This small molecule binds to this protein.
Small molecule (SMILES): Nc1ncnc2c1ncn2[C@@H]1O[C@H](CO[P](=O)(O)O[P](=O)(O)NP(=O)(O)O)[C@@H](O)[C@H]1O

Binding-site contacts:
Ligand atom C2 contacts residue LEU349 of chain 1.A at 3.8 Å (hydrophobic).
Ligand atom C8 contacts residue PHE16 of chain 1.A at 3.6 Å (hydrophobic).
Ligand atom O3' contacts residue ILE27 of chain 1.A at 3.3 Å (h-bond).
Ligand atom O2' contacts residue GLY26 of chain 1.A at 3.1 Å.
Ligand atom N3 contacts residue PRO95 of chain 1.A at 3.8 Å.
Ligand atom O1G contacts residue MG1 of chain 1.E at 3.2 Å.
Ligand atom N3 contacts residue THR176 of chain 1.A at 3.5 Å (h-bond).
Ligand atom N1 contacts residue SER24 of chain 1.A at 2.6 Å (h-bond).
Ligand atom C6 contacts residue SER24 of chain 1.A at 3.6 Å.
Ligand atom N3B contacts residue MG1 of chain 1.E at 2.9 Å.
Ligand atom N3 contacts residue GLY26 of chain 1.A at 3.5 Å (h-bond).
Ligand atom O3' contacts residue GLY26 of chain 1.A at 3.4 Å.
Ligand atom N1 contacts residue LEU349 of chain 1.A at 3.7 Å.
Ligand atom C2' contacts residue SER93 of chain 1.A at 3.5 Å.
Ligand atom PB contacts residue MG1 of chain 1.E at 3.0 Å.
Ligand atom C4 contacts residue LEU349 of chain 1.A at 3.5 Å (hydrophobic).
Ligand atom C4 contacts residue PRO95 of chain 1.A at 3.6 Å (hydrophobic).
Ligand atom O2A contacts residue PHE16 of chain 1.A at 3.5 Å.
Ligand atom O3' contacts residue GLU28 of chain 1.A at 3.5 Å.
Ligand atom C5' contacts residue PHE16 of chain 1.A at 3.8 Å (hydrophobic).
Ligand atom O3A contacts residue MG1 of chain 1.E at 3.8 Å.
Ligand atom C3' contacts residue VAL92 of chain 1.A at 3.6 Å (hydrophobic).
Ligand atom O2B contacts residue MG1 of chain 1.E at 2.2 Å.
Ligand atom O4' contacts residue THR176 of chain 1.A at 3.4 Å.
Ligand atom C2 contacts residue SER24 of chain 1.A at 3.2 Å.
Ligand atom N6 contacts residue ALA336 of chain 1.A at 3.8 Å.
Ligand atom O1A contacts residue ILE333 of chain 1.A at 3.8 Å.
Ligand atom C5 contacts residue PRO95 of chain 1.A at 3.5 Å (hydrophobic).
Ligand atom C6 contacts residue LEU349 of chain 1.A at 3.5 Å (hydrophobic).
Ligand atom PG contacts residue MG1 of chain 1.E at 3.6 Å.
Ligand atom O2' contacts residue ILE27 of chain 1.A at 3.8 Å.
Ligand atom C5 contacts residue LEU349 of chain 1.A at 3.4 Å (hydrophobic).
Ligand atom C2' contacts residue PHE16 of chain 1.A at 3.8 Å (hydrophobic).
Ligand atom O2' contacts residue SER93 of chain 1.A at 2.6 Å (h-bond).
Ligand atom C5' contacts residue ILE333 of chain 1.A at 3.7 Å (hydrophobic).
Ligand atom N7 contacts residue PRO95 of chain 1.A at 3.6 Å.
Ligand atom O4' contacts residue ILE333 of chain 1.A at 3.7 Å.
Ligand atom O5' contacts residue GLU28 of chain 1.A at 3.7 Å.
Ligand atom C6 contacts residue PRO95 of chain 1.A at 3.7 Å (hydrophobic).
Ligand atom N3 contacts residue LEU349 of chain 1.A at 3.8 Å.

Sequence of chain 1.A:
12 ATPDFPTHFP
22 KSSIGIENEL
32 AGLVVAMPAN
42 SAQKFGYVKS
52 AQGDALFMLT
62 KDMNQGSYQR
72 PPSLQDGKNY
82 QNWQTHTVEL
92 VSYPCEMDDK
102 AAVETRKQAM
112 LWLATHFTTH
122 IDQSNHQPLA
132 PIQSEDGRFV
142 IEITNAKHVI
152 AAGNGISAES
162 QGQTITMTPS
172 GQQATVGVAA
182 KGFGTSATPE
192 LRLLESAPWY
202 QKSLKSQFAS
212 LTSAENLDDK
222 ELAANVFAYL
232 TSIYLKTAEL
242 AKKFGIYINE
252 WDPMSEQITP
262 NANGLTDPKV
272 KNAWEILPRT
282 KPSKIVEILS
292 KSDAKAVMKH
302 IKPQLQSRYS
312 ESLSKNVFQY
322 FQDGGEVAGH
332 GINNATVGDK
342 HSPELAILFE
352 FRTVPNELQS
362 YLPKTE